Sequence of chain 1.A:
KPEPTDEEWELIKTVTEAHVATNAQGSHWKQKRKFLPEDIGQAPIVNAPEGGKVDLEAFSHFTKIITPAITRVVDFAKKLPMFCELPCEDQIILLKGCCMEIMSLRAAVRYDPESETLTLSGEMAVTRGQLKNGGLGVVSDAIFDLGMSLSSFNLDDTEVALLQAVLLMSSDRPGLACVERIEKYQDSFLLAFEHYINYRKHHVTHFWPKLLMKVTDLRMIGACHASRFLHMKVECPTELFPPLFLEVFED

This small molecule binds to this protein.
Small molecule (SMILES): CC(C)c1cc(Oc2c(Br)cc(CCC(=O)O)cc2Br)ccc1O

Binding-site contacts:
Ligand atom C8 contacts residue HIS227 of chain 1.A at 3.4 Å.
Ligand atom C16 contacts residue PHE247 of chain 1.A at 3.6 Å (hydrophobic).
Ligand atom C13 contacts residue SER123 of chain 1.A at 3.9 Å.
Ligand atom BR1 contacts residue ILE68 of chain 1.A at 3.6 Å.
Ligand atom C5 contacts residue LEU122 of chain 1.A at 3.7 Å (hydrophobic).
Ligand atom O4 contacts residue ARG112 of chain 1.A at 2.8 Å (salt-bridge).
Ligand atom C10 contacts residue MET102 of chain 1.A at 3.7 Å (hydrophobic).
Ligand atom BR1 contacts residue ILE67 of chain 1.A at 3.7 Å.
Ligand atom C9 contacts residue LEU122 of chain 1.A at 3.8 Å (hydrophobic).
Ligand atom C14 contacts residue SER123 of chain 1.A at 3.6 Å.
Ligand atom C16 contacts residue PHE64 of chain 1.A at 4.0 Å (hydrophobic).
Ligand atom C7 contacts residue LEU122 of chain 1.A at 3.9 Å (hydrophobic).
Ligand atom C12 contacts residue ILE68 of chain 1.A at 3.9 Å (hydrophobic).
Ligand atom C18 contacts residue ARG112 of chain 1.A at 3.9 Å.
Ligand atom O2 contacts residue LEU133 of chain 1.A at 3.7 Å.
Ligand atom O1 contacts residue PHE247 of chain 1.A at 3.2 Å.
Ligand atom C8 contacts residue ILE68 of chain 1.A at 3.7 Å (hydrophobic).
Ligand atom O1 contacts residue MET234 of chain 1.A at 3.4 Å.
Ligand atom C6 contacts residue LEU138 of chain 1.A at 3.7 Å (hydrophobic).
Ligand atom C11 contacts residue LEU122 of chain 1.A at 3.8 Å (hydrophobic).
Ligand atom BR1 contacts residue PHE64 of chain 1.A at 3.3 Å.
Ligand atom C15 contacts residue MET234 of chain 1.A at 3.8 Å (hydrophobic).
Ligand atom C12 contacts residue MET102 of chain 1.A at 3.7 Å (hydrophobic).
Ligand atom C14 contacts residue MET105 of chain 1.A at 3.5 Å (hydrophobic).
Ligand atom O3 contacts residue ARG74 of chain 1.A at 3.0 Å (salt-bridge).
Ligand atom BR2 contacts residue ILE145 of chain 1.A at 3.6 Å.
Ligand atom C13 contacts residue ALA71 of chain 1.A at 3.6 Å (hydrophobic).
Ligand atom C18 contacts residue ARG74 of chain 1.A at 3.4 Å.
Ligand atom C18 contacts residue SER123 of chain 1.A at 3.4 Å.
Ligand atom C8 contacts residue LEU138 of chain 1.A at 3.7 Å (hydrophobic).
Ligand atom O4 contacts residue SER123 of chain 1.A at 2.8 Å (h-bond).
Ligand atom C10 contacts residue ILE68 of chain 1.A at 3.6 Å (hydrophobic).
Ligand atom O4 contacts residue ARG74 of chain 1.A at 3.5 Å (salt-bridge).
Ligand atom C16 contacts residue THR65 of chain 1.A at 3.6 Å.
Ligand atom O1 contacts residue HIS227 of chain 1.A at 2.7 Å (h-bond).
Ligand atom O3 contacts residue ARG108 of chain 1.A at 3.7 Å.
Ligand atom C18 contacts residue ARG108 of chain 1.A at 3.7 Å.
Ligand atom C17 contacts residue GLY136 of chain 1.A at 3.5 Å.
Ligand atom C11 contacts residue MET105 of chain 1.A at 3.5 Å (hydrophobic).
Ligand atom C10 contacts residue HIS227 of chain 1.A at 3.4 Å.